A small-molecule ligand and the protein it binds are described below.
Small molecule (SMILES): CC(=O)N[C@@H]1[C@@H](O)[C@H](O)[C@@H](CO)O[C@H]1O

Binding-site contacts:
Ligand atom C1 contacts residue THR241 of chain 1.C at 4.4 Å.
Ligand atom N2 contacts residue ASN239 of chain 1.C at 3.0 Å (h-bond).
Ligand atom C1 contacts residue ASN239 of chain 1.C at 1.5 Å.
Ligand atom C8 contacts residue ASN239 of chain 1.C at 3.3 Å.
Ligand atom C2 contacts residue ASN239 of chain 1.C at 2.5 Å.
Ligand atom C8 contacts residue THR241 of chain 1.C at 3.2 Å.
Ligand atom C5 contacts residue ASN239 of chain 1.C at 3.8 Å.
Ligand atom C3 contacts residue ASN239 of chain 1.C at 3.9 Å.
Ligand atom O5 contacts residue ASN239 of chain 1.C at 2.5 Å (h-bond).
Ligand atom C3 contacts residue THR241 of chain 1.C at 4.2 Å.
Ligand atom C8 contacts residue SER279 of chain 1.C at 3.6 Å.
Ligand atom C7 contacts residue THR241 of chain 1.C at 3.5 Å.
Ligand atom O7 contacts residue ASN239 of chain 1.C at 3.4 Å (h-bond).
Ligand atom C7 contacts residue ASN239 of chain 1.C at 3.3 Å.
Ligand atom C8 contacts residue TRP101 of chain 1.C at 3.7 Å (hydrophobic).
Ligand atom C2 contacts residue THR241 of chain 1.C at 4.0 Å.
Ligand atom O7 contacts residue SER279 of chain 1.C at 4.2 Å.
Ligand atom C4 contacts residue ASN239 of chain 1.C at 4.4 Å.
Ligand atom C7 contacts residue SER279 of chain 1.C at 4.4 Å.
Ligand atom O3 contacts residue THR241 of chain 1.C at 4.4 Å.
Ligand atom N2 contacts residue THR241 of chain 1.C at 2.9 Å (h-bond).

Sequence of chain 1.C:
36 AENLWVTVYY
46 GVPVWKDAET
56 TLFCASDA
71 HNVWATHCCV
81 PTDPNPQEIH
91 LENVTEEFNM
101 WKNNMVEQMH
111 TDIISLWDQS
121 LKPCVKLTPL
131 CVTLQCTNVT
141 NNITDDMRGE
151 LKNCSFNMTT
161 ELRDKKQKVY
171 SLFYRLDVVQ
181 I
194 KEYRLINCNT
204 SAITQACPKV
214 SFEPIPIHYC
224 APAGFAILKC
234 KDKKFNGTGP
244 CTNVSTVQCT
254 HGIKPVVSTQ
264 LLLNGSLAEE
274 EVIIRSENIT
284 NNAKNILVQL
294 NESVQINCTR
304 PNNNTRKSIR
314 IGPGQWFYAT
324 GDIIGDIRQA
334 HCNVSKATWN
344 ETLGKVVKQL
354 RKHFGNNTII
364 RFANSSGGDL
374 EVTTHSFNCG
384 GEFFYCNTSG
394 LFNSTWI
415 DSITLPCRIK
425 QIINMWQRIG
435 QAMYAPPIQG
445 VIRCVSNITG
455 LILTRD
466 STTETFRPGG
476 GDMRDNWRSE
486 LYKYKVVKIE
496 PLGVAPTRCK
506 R